Sequence of chain 1.B:
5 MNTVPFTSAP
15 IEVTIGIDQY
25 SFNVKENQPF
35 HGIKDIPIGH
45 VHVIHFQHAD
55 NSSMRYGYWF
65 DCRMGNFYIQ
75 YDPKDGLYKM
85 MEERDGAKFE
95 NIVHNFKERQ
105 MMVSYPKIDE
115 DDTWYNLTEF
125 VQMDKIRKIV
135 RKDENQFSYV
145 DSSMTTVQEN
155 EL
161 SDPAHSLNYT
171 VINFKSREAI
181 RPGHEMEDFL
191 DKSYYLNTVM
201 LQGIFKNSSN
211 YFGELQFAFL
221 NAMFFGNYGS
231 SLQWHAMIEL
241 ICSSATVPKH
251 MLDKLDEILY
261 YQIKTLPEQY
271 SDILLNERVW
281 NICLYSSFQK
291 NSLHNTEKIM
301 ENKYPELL

A small-molecule ligand and the protein it binds are described below.
Small molecule (SMILES): O=C(NCCn1ccnc1)c1cccc(F)c1

Binding-site contacts:
Ligand atom C1 contacts residue LYS129 of chain 1.B at 4.1 Å.
Ligand atom C9 contacts residue LYS132 of chain 1.B at 4.1 Å.
Ligand atom F contacts residue VAL125 of chain 1.B at 3.5 Å.
Ligand atom C8 contacts residue GLU214 of chain 1.B at 4.0 Å.
Ligand atom C3 contacts residue LYS129 of chain 1.B at 3.6 Å.
Ligand atom C3 contacts residue GLY213 of chain 1.B at 4.0 Å.
Ligand atom C contacts residue ILE133 of chain 1.B at 4.1 Å (hydrophobic).
Ligand atom C1 contacts residue ILE133 of chain 1.B at 3.7 Å (hydrophobic).
Ligand atom C6 contacts residue ASN210 of chain 1.B at 4.0 Å.
Ligand atom C6 contacts residue GLU214 of chain 1.B at 3.7 Å.
Ligand atom N contacts residue PHE205 of chain 1.B at 4.0 Å.
Ligand atom C8 contacts residue THR170 of chain 1.B at 3.6 Å.
Ligand atom O contacts residue LYS129 of chain 1.B at 4.0 Å.
Ligand atom C7 contacts residue PHE205 of chain 1.B at 3.6 Å (hydrophobic).
Ligand atom N2 contacts residue LYS129 of chain 1.B at 4.1 Å.
Ligand atom C5 contacts residue GLY213 of chain 1.B at 3.7 Å.
Ligand atom O contacts residue ASN210 of chain 1.B at 3.4 Å.
Ligand atom C3 contacts residue ASN210 of chain 1.B at 3.5 Å.
Ligand atom C7 contacts residue THR170 of chain 1.B at 3.6 Å.
Ligand atom C10 contacts residue LYS129 of chain 1.B at 3.9 Å.
Ligand atom C4 contacts residue LYS129 of chain 1.B at 3.8 Å.
Ligand atom C7 contacts residue GLU214 of chain 1.B at 3.2 Å.
Ligand atom C4 contacts residue GLY213 of chain 1.B at 3.4 Å.
Ligand atom C5 contacts residue GLU214 of chain 1.B at 3.7 Å.
Ligand atom C5 contacts residue PHE217 of chain 1.B at 4.1 Å (hydrophobic).
Ligand atom C1 contacts residue GLU214 of chain 1.B at 3.6 Å.
Ligand atom C2 contacts residue GLU214 of chain 1.B at 3.8 Å.
Ligand atom N contacts residue GLU214 of chain 1.B at 2.7 Å (salt-bridge).
Ligand atom C2 contacts residue LYS129 of chain 1.B at 3.8 Å.
Ligand atom F contacts residue PHE124 of chain 1.B at 3.1 Å.
Ligand atom C9 contacts residue ILE133 of chain 1.B at 4.1 Å (hydrophobic).
Ligand atom N2 contacts residue LYS132 of chain 1.B at 3.5 Å.
Ligand atom F contacts residue GLY213 of chain 1.B at 3.2 Å.
Ligand atom F contacts residue GLU214 of chain 1.B at 3.7 Å.
Ligand atom C10 contacts residue LYS132 of chain 1.B at 3.4 Å.
Ligand atom F contacts residue GLN126 of chain 1.B at 3.4 Å.
Ligand atom C3 contacts residue GLU214 of chain 1.B at 3.7 Å.
Ligand atom C contacts residue GLU214 of chain 1.B at 3.8 Å.
Ligand atom C2 contacts residue ASN210 of chain 1.B at 4.0 Å.
Ligand atom C4 contacts residue GLU214 of chain 1.B at 3.5 Å.